Sequence of chain 11.C:
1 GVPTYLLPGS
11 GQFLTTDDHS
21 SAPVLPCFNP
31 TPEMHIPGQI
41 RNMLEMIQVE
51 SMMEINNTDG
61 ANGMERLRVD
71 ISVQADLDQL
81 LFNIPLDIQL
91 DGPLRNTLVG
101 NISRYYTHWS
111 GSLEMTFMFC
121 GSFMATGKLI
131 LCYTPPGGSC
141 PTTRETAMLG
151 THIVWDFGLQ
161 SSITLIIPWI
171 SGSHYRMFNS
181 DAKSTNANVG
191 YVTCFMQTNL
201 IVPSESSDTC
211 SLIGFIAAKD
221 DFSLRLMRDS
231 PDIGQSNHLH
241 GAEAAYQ

Binding-site contacts:
Ligand atom O3 contacts residue PRO274 of chain 11.A at 3.8 Å.
Ligand atom O3 contacts residue ASP91 of chain 11.C at 4.0 Å.
Ligand atom C4 contacts residue PRO231 of chain 11.C at 3.5 Å (hydrophobic).
Ligand atom C6 contacts residue ASP91 of chain 11.C at 3.8 Å.
Ligand atom C3 contacts residue PRO274 of chain 11.A at 4.1 Å (hydrophobic).
Ligand atom O7 contacts residue ARG270 of chain 11.A at 3.8 Å.
Ligand atom C1 contacts residue ARG104 of chain 11.C at 3.6 Å.
Ligand atom O4 contacts residue ASP91 of chain 11.C at 2.7 Å (salt-bridge).
Ligand atom N5 contacts residue ASN275 of chain 11.A at 3.6 Å (h-bond).
Ligand atom C5 contacts residue PRO231 of chain 11.C at 3.7 Å (hydrophobic).
Ligand atom C11 contacts residue ASP232 of chain 11.C at 3.8 Å.
Ligand atom N5 contacts residue PRO231 of chain 11.C at 2.9 Å (h-bond).
Ligand atom C5 contacts residue PRO274 of chain 11.A at 4.0 Å (hydrophobic).
Ligand atom C11 contacts residue PRO231 of chain 11.C at 3.7 Å (hydrophobic).
Ligand atom C4 contacts residue ASP232 of chain 11.C at 3.5 Å.
Ligand atom O4 contacts residue PRO231 of chain 11.C at 3.8 Å.
Ligand atom O1B contacts residue ARG104 of chain 11.C at 2.8 Å (salt-bridge).
Ligand atom O4 contacts residue ASN275 of chain 11.A at 3.0 Å (h-bond).
Ligand atom C3 contacts residue PRO274 of chain 11.A at 3.8 Å (hydrophobic).
Ligand atom O4 contacts residue ARG95 of chain 11.C at 3.6 Å (salt-bridge).
Ligand atom C10 contacts residue ASN275 of chain 11.A at 3.3 Å.
Ligand atom C3 contacts residue ASP232 of chain 11.C at 4.0 Å.
Ligand atom C5 contacts residue ASN275 of chain 11.A at 3.6 Å.
Ligand atom O3 contacts residue GLY282 of chain 11.A at 3.4 Å.
Ligand atom O7 contacts residue PRO274 of chain 11.A at 3.4 Å.
Ligand atom O4 contacts residue ASP232 of chain 11.C at 2.7 Å (salt-bridge).
Ligand atom C4 contacts residue ASN275 of chain 11.A at 3.8 Å.
Ligand atom C11 contacts residue ILE233 of chain 11.C at 3.8 Å (hydrophobic).
Ligand atom C11 contacts residue GLY234 of chain 11.C at 3.8 Å.
Ligand atom C4 contacts residue PRO274 of chain 11.A at 4.0 Å (hydrophobic).
Ligand atom C4 contacts residue ASP91 of chain 11.C at 3.2 Å.
Ligand atom O10 contacts residue ARG270 of chain 11.A at 3.3 Å.
Ligand atom C10 contacts residue PRO231 of chain 11.C at 3.8 Å (hydrophobic).
Ligand atom C3 contacts residue ARG104 of chain 11.C at 3.8 Å.
Ligand atom O6 contacts residue ASP91 of chain 11.C at 3.1 Å.
Ligand atom C3 contacts residue ARG95 of chain 11.C at 3.9 Å.
Ligand atom O10 contacts residue ASN275 of chain 11.A at 2.9 Å (h-bond).
Ligand atom N5 contacts residue ASP232 of chain 11.C at 4.1 Å.
Ligand atom O6 contacts residue PRO274 of chain 11.A at 3.7 Å.
Ligand atom C4 contacts residue ARG104 of chain 11.C at 3.9 Å.

A small-molecule ligand and the protein it binds are described below.
Small molecule (SMILES): CC(=O)N[C@H]1[C@H]([C@H](O)[C@H](O)CO)O[C@@](OC[C@H]2O[C@@H](O[C@H]3[C@H](O)[C@@H](O)[C@H](O)O[C@@H]3CO)[C@H](O)[C@@H](O)[C@H]2O)(C(=O)O)C[C@@H]1O

Sequence of chain 11.A:
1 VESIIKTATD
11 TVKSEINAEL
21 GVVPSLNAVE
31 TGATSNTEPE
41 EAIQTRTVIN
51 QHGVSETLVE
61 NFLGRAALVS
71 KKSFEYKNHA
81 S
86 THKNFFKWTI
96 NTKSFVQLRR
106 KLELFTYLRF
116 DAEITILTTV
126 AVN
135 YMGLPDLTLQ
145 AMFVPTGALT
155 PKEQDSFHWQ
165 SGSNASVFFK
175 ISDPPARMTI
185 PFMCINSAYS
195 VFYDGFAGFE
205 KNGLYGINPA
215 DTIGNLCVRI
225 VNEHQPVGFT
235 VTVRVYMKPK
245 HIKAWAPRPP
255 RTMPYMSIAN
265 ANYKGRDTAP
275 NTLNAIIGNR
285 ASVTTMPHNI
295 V